Sequence of chain 1.B:
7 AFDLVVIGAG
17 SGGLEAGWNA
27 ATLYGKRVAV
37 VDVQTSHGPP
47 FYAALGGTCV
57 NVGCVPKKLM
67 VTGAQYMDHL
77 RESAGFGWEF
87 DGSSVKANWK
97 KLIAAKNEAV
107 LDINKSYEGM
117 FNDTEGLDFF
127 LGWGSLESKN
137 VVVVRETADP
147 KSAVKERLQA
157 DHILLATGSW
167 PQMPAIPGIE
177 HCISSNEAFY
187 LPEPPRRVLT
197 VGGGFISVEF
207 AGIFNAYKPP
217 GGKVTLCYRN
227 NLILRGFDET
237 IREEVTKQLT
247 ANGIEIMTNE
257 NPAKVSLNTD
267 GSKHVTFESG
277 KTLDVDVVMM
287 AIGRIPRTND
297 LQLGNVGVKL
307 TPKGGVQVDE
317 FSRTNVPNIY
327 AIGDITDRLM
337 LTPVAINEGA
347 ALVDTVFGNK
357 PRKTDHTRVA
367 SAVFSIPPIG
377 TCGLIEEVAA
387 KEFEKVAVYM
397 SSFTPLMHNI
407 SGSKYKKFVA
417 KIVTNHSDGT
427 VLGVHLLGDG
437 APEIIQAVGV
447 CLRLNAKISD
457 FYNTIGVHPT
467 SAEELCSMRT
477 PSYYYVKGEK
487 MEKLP

The protein below binds the small molecule below.
Small molecule (SMILES): C(#Cc1nc(-c2ccc3c(ccn3C[C@@H]3CCCN3)c2)sc1C1(N2CCCC2)CCCCC1)CNCC1CCC1

Binding-site contacts:
Ligand atom C19 contacts residue MET116 of chain 1.A at 3.7 Å (hydrophobic).
Ligand atom C2 contacts residue LEU20 of chain 1.A at 4.1 Å (hydrophobic).
Ligand atom C16 contacts residue MET116 of chain 1.A at 4.0 Å (hydrophobic).
Ligand atom N3 contacts residue MET116 of chain 1.A at 3.8 Å.
Ligand atom N1 contacts residue TYR113 of chain 1.A at 4.1 Å.
Ligand atom C26 contacts residue THR120 of chain 1.A at 3.9 Å.
Ligand atom C14 contacts residue HIS464 of chain 1.B at 4.1 Å.
Ligand atom C1 contacts residue LEU20 of chain 1.A at 3.7 Å (hydrophobic).
Ligand atom N contacts residue GLU21 of chain 1.A at 4.1 Å.
Ligand atom S contacts residue MET116 of chain 1.A at 4.0 Å.
Ligand atom C18 contacts residue SER112 of chain 1.A at 3.8 Å.
Ligand atom C27 contacts residue MET116 of chain 1.A at 3.5 Å (hydrophobic).
Ligand atom C13 contacts residue HIS464 of chain 1.B at 3.7 Å.
Ligand atom C2 contacts residue TYR113 of chain 1.A at 3.4 Å (hydrophobic).
Ligand atom C contacts residue MET116 of chain 1.A at 3.8 Å (hydrophobic).
Ligand atom C30 contacts residue TRP24 of chain 1.A at 3.8 Å (hydrophobic).
Ligand atom C25 contacts residue ASP119 of chain 1.A at 3.8 Å.
Ligand atom C20 contacts residue ASP119 of chain 1.A at 3.6 Å.
Ligand atom C13 contacts residue VAL61 of chain 1.A at 3.6 Å (hydrophobic).
Ligand atom S contacts residue TRP24 of chain 1.A at 4.0 Å.
Ligand atom C9 contacts residue TYR113 of chain 1.A at 4.1 Å (hydrophobic).
Ligand atom C3 contacts residue TYR113 of chain 1.A at 4.1 Å (hydrophobic).
Ligand atom N4 contacts residue ASP119 of chain 1.A at 3.5 Å (salt-bridge).
Ligand atom C11 contacts residue ILE109 of chain 1.A at 4.0 Å (hydrophobic).
Ligand atom C1 contacts residue TRP24 of chain 1.A at 4.1 Å (hydrophobic).
Ligand atom C17 contacts residue SER112 of chain 1.A at 3.6 Å.
Ligand atom C25 contacts residue GLY115 of chain 1.A at 3.7 Å.
Ligand atom C8 contacts residue TYR113 of chain 1.A at 4.1 Å (hydrophobic).
Ligand atom C28 contacts residue TRP24 of chain 1.A at 3.9 Å (hydrophobic).
Ligand atom C contacts residue TRP24 of chain 1.A at 3.6 Å (hydrophobic).
Ligand atom C26 contacts residue MET116 of chain 1.A at 3.6 Å (hydrophobic).
Ligand atom C25 contacts residue MET116 of chain 1.A at 3.7 Å (hydrophobic).
Ligand atom N3 contacts residue GLY115 of chain 1.A at 3.8 Å.
Ligand atom C1 contacts residue MET116 of chain 1.A at 3.9 Å (hydrophobic).
Ligand atom C29 contacts residue TRP24 of chain 1.A at 3.3 Å (hydrophobic).
Ligand atom C21 contacts residue ASP119 of chain 1.A at 4.1 Å.
Ligand atom C28 contacts residue MET116 of chain 1.A at 3.5 Å (hydrophobic).
Ligand atom C12 contacts residue TYR113 of chain 1.A at 3.8 Å (hydrophobic).
Ligand atom C20 contacts residue GLY115 of chain 1.A at 3.7 Å.
Ligand atom C12 contacts residue VAL56 of chain 1.A at 4.1 Å (hydrophobic).

Sequence of chain 1.A:
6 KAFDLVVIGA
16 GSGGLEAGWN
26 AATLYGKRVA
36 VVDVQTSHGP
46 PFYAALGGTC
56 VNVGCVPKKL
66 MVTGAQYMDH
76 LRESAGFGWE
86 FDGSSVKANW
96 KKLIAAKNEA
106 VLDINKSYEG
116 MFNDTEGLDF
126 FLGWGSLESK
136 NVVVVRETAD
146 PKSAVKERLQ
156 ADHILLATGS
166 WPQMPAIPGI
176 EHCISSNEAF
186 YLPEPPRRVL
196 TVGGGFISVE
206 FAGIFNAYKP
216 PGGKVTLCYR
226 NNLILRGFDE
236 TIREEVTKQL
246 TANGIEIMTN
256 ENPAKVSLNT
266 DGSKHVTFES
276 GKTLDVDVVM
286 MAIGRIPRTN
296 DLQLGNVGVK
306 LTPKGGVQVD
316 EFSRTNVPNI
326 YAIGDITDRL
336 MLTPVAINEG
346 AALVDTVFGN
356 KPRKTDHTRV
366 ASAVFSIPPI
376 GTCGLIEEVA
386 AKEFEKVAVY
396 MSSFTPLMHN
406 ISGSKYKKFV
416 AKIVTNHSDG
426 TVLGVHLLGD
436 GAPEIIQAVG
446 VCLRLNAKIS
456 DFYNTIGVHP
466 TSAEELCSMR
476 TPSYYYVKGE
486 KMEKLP